This small molecule binds to this protein.
Small molecule (SMILES): CC(=O)N[C@H]1[C@H](O[C@H]2[C@H](O)[C@@H](NC(C)=O)CO[C@@H]2CO)O[C@H](CO)[C@@H](O)[C@@H]1O

Sequence of chain 1.D:
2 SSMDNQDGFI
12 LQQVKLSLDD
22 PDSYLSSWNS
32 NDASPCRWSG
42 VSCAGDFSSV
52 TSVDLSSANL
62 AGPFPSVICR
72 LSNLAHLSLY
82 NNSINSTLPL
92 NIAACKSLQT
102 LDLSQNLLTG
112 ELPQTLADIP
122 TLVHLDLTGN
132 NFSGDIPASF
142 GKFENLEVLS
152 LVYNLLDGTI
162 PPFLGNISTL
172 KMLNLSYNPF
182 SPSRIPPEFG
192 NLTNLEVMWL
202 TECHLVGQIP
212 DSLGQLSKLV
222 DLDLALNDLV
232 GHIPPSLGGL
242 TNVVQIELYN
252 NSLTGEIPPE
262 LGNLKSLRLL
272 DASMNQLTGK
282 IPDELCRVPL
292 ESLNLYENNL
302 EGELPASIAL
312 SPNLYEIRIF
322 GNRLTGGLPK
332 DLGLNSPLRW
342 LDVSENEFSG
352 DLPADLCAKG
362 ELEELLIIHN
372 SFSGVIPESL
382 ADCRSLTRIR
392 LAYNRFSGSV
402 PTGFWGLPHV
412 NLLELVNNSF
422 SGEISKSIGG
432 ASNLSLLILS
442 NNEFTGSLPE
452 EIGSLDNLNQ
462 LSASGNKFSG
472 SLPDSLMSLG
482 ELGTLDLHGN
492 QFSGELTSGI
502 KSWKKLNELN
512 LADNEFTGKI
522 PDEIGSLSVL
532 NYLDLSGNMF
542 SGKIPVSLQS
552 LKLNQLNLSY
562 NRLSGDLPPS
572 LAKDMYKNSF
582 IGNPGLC

Binding-site contacts:
Ligand atom O7 contacts residue ASN167 of chain 1.D at 3.4 Å (h-bond).
Ligand atom O3 contacts residue LYS143 of chain 1.D at 3.6 Å.
Ligand atom C2 contacts residue GLY142 of chain 1.D at 3.7 Å.
Ligand atom N2 contacts residue GLY142 of chain 1.D at 4.4 Å.
Ligand atom O6 contacts residue LYS143 of chain 1.D at 3.0 Å.
Ligand atom O7 contacts residue ALA139 of chain 1.D at 4.2 Å.
Ligand atom C4 contacts residue ASN167 of chain 1.D at 4.2 Å.
Ligand atom O7 contacts residue PHE164 of chain 1.D at 4.2 Å.
Ligand atom C5 contacts residue ASN167 of chain 1.D at 3.7 Å.
Ligand atom C3 contacts residue ASN167 of chain 1.D at 3.8 Å.
Ligand atom O5 contacts residue ASN167 of chain 1.D at 2.4 Å (h-bond).
Ligand atom O7 contacts residue LYS143 of chain 1.D at 3.8 Å.
Ligand atom C3 contacts residue LYS143 of chain 1.D at 4.2 Å.
Ligand atom C6 contacts residue LYS143 of chain 1.D at 4.4 Å.
Ligand atom C2 contacts residue ASN167 of chain 1.D at 2.4 Å.
Ligand atom C1 contacts residue ASN167 of chain 1.D at 1.4 Å.
Ligand atom C7 contacts residue GLY142 of chain 1.D at 4.3 Å.
Ligand atom O5 contacts residue LYS143 of chain 1.D at 4.4 Å.
Ligand atom C7 contacts residue ASN167 of chain 1.D at 3.3 Å.
Ligand atom C1 contacts residue GLY142 of chain 1.D at 3.5 Å.
Ligand atom O6 contacts residue PHE144 of chain 1.D at 4.3 Å.
Ligand atom O5 contacts residue GLY142 of chain 1.D at 3.5 Å (h-bond).
Ligand atom N2 contacts residue ASN167 of chain 1.D at 2.9 Å (h-bond).
Ligand atom C4 contacts residue LYS143 of chain 1.D at 4.3 Å.
Ligand atom C7 contacts residue LYS143 of chain 1.D at 4.4 Å.
Ligand atom C2 contacts residue LYS143 of chain 1.D at 4.0 Å.
Ligand atom O7 contacts residue GLY142 of chain 1.D at 3.4 Å.
Ligand atom C8 contacts residue ASN167 of chain 1.D at 4.4 Å.